Binding-site contacts:
Ligand atom C04 contacts residue GLN75 of chain 1.B at 4.0 Å.
Ligand atom O01 contacts residue THR18 of chain 1.B at 3.8 Å.
Ligand atom O01 contacts residue SER135 of chain 1.B at 2.7 Å (h-bond).
Ligand atom C06 contacts residue ARG129 of chain 1.B at 4.2 Å.
Ligand atom C20 contacts residue ILE65 of chain 1.B at 4.2 Å (hydrophobic).
Ligand atom C19 contacts residue ILE20 of chain 1.B at 4.2 Å (hydrophobic).
Ligand atom C06 contacts residue ILE20 of chain 1.B at 3.9 Å (hydrophobic).
Ligand atom O24 contacts residue VAL42 of chain 1.B at 3.7 Å.
Ligand atom O01 contacts residue ARG129 of chain 1.B at 4.1 Å.
Ligand atom C12 contacts residue LEU126 of chain 1.B at 3.8 Å (hydrophobic).
Ligand atom O10 contacts residue THR100 of chain 1.B at 3.3 Å (h-bond).
Ligand atom C09 contacts residue LEU126 of chain 1.B at 3.8 Å (hydrophobic).
Ligand atom C30 contacts residue TYR95 of chain 1.B at 4.2 Å (hydrophobic).
Ligand atom C19 contacts residue VAL42 of chain 1.B at 3.9 Å (hydrophobic).
Ligand atom C14 contacts residue MET97 of chain 1.B at 3.6 Å (hydrophobic).
Ligand atom C21 contacts residue SER40 of chain 1.B at 4.2 Å.
Ligand atom C35 contacts residue ILE137 of chain 1.B at 3.8 Å (hydrophobic).
Ligand atom C28 contacts residue ILE137 of chain 1.B at 3.9 Å (hydrophobic).
Ligand atom C13 contacts residue THR100 of chain 1.B at 3.8 Å.
Ligand atom C35 contacts residue LEU126 of chain 1.B at 4.0 Å (hydrophobic).
Ligand atom C04 contacts residue VAL42 of chain 1.B at 4.2 Å (hydrophobic).
Ligand atom C02 contacts residue SER135 of chain 1.B at 3.6 Å.
Ligand atom O26 contacts residue GLN75 of chain 1.B at 2.8 Å (h-bond).
Ligand atom C25 contacts residue GLN75 of chain 1.B at 4.1 Å.
Ligand atom C33 contacts residue TYR95 of chain 1.B at 4.1 Å (hydrophobic).
Ligand atom N36 contacts residue ILE137 of chain 1.B at 4.0 Å.
Ligand atom C31 contacts residue TYR95 of chain 1.B at 3.6 Å (hydrophobic).
Ligand atom C29 contacts residue LEU124 of chain 1.B at 3.8 Å (hydrophobic).
Ligand atom O24 contacts residue GLN75 of chain 1.B at 3.0 Å (h-bond).
Ligand atom C35 contacts residue LEU124 of chain 1.B at 4.1 Å (hydrophobic).
Ligand atom C14 contacts residue GLN75 of chain 1.B at 3.8 Å.
Ligand atom O10 contacts residue LEU126 of chain 1.B at 3.2 Å.
Ligand atom C32 contacts residue LEU124 of chain 1.B at 3.9 Å (hydrophobic).
Ligand atom O26 contacts residue TYR95 of chain 1.B at 3.2 Å (h-bond).
Ligand atom N36 contacts residue SER135 of chain 1.B at 4.0 Å.
Ligand atom C21 contacts residue ILE65 of chain 1.B at 4.1 Å (hydrophobic).
Ligand atom O26 contacts residue SER63 of chain 1.B at 4.2 Å.
Ligand atom C30 contacts residue PHE44 of chain 1.B at 3.7 Å (hydrophobic).
Ligand atom C32 contacts residue TYR95 of chain 1.B at 3.2 Å (hydrophobic).
Ligand atom O23 contacts residue PRO35 of chain 1.D at 4.0 Å.

Sequence of chain 1.D:
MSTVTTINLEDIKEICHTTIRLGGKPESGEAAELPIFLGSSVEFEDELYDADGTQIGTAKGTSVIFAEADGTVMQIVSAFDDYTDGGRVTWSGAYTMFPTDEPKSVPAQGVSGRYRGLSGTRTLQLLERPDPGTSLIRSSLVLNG

Sequence of chain 1.B:
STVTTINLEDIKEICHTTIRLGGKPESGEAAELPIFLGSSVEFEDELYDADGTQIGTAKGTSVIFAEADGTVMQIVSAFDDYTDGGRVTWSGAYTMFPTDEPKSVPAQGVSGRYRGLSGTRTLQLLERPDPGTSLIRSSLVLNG

The protein below binds the small molecule below.
Small molecule (SMILES): CC[C@@H]1C[C@@]2(C)C=C(C)[C@@H](C)C[C@]23NC(=O)C(=C3O)C(=O)[C@@]2(C)[C@@H]3CCC[C@H](O)[C@H]3C=C[C@H]2C[C@H]1O